Sequence of chain 1.D:
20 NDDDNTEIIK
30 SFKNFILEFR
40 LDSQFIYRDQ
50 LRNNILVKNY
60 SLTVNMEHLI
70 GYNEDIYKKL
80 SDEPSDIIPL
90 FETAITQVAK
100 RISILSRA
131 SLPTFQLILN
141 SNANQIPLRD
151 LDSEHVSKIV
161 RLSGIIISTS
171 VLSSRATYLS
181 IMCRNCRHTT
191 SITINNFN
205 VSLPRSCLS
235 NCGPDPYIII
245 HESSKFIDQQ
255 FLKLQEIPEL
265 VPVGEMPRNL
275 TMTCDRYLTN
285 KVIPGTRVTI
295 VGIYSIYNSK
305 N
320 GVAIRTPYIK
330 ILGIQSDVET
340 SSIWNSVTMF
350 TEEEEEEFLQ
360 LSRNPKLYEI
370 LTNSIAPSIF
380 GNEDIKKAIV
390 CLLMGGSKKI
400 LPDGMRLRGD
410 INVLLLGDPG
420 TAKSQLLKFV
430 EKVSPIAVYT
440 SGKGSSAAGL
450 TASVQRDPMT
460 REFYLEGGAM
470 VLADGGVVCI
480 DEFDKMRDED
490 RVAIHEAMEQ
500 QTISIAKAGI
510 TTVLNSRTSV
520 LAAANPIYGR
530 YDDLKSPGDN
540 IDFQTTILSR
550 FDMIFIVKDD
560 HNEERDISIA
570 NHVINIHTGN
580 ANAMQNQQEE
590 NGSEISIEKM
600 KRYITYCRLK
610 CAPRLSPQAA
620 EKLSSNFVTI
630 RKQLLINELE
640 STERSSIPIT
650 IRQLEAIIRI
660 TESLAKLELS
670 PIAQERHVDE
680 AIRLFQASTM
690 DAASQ

Sequence of chain 1.A:
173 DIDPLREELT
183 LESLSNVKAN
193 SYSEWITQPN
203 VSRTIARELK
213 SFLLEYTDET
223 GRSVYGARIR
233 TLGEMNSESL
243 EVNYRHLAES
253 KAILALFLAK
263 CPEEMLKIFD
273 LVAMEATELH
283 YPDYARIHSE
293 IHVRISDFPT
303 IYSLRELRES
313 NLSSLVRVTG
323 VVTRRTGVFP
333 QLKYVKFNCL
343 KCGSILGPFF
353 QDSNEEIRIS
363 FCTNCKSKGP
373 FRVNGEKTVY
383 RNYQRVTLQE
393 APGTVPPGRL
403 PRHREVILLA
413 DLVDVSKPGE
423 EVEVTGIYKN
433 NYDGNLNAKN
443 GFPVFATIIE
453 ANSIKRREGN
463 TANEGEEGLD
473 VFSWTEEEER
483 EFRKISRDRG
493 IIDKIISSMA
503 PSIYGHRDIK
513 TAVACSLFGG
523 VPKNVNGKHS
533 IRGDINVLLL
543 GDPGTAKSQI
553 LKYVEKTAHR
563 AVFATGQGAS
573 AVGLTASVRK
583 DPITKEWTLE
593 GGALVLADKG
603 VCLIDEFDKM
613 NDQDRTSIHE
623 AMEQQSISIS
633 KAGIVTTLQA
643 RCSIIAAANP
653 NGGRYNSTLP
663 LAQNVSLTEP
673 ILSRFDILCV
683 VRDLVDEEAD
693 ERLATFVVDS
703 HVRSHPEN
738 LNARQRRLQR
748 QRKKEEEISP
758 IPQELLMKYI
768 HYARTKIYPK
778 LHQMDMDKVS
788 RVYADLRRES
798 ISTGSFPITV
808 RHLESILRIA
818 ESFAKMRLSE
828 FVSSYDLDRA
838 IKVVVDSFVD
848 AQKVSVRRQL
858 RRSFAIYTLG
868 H

The protein below binds the small molecule below.
Small molecule (SMILES): Nc1ncnc2c1ncn2[C@@H]1O[C@H](CO[P](=O)(O)O[P](=O)(O)NP(=O)(O)O)[C@@H](O)[C@H]1O

Binding-site contacts:
Ligand atom O2G contacts residue ARG676 of chain 1.A at 2.7 Å (salt-bridge).
Ligand atom O2B contacts residue ALA421 of chain 1.D at 3.0 Å (h-bond).
Ligand atom PG contacts residue LYS422 of chain 1.D at 3.5 Å.
Ligand atom PB contacts residue ARG808 of chain 1.A at 3.5 Å.
Ligand atom PG contacts residue ARG808 of chain 1.A at 3.4 Å.
Ligand atom O2A contacts residue MG1 of chain 1.Z at 3.2 Å.
Ligand atom O2' contacts residue HIS531 of chain 1.A at 3.3 Å.
Ligand atom O2B contacts residue LYS422 of chain 1.D at 2.7 Å (salt-bridge).
Ligand atom N3B contacts residue ARG808 of chain 1.A at 2.9 Å (salt-bridge).
Ligand atom O3G contacts residue GLY419 of chain 1.D at 3.5 Å (h-bond).
Ligand atom O1A contacts residue GLN424 of chain 1.D at 3.2 Å.
Ligand atom N3B contacts residue LYS422 of chain 1.D at 3.1 Å (salt-bridge).
Ligand atom N1 contacts residue PHE379 of chain 1.D at 3.0 Å (h-bond).
Ligand atom O3' contacts residue GLU811 of chain 1.A at 2.8 Å (salt-bridge).
Ligand atom PA contacts residue ARG808 of chain 1.A at 3.5 Å.
Ligand atom O2G contacts residue MG1 of chain 1.Z at 2.1 Å.
Ligand atom O3A contacts residue GLY419 of chain 1.D at 3.3 Å.
Ligand atom O2A contacts residue GLN626 of chain 1.A at 2.8 Å (h-bond).
Ligand atom O3G contacts residue ARG676 of chain 1.A at 2.7 Å (salt-bridge).
Ligand atom O1B contacts residue SER423 of chain 1.D at 2.9 Å (h-bond).
Ligand atom O3G contacts residue ARG808 of chain 1.A at 2.7 Å (salt-bridge).
Ligand atom C2' contacts residue GLN424 of chain 1.D at 3.5 Å.
Ligand atom N6 contacts residue PHE379 of chain 1.D at 3.0 Å (h-bond).
Ligand atom O3' contacts residue GLN424 of chain 1.D at 3.3 Å (h-bond).
Ligand atom N3B contacts residue GLY419 of chain 1.D at 2.8 Å (h-bond).
Ligand atom PG contacts residue MG1 of chain 1.Z at 3.2 Å.
Ligand atom O5' contacts residue ARG808 of chain 1.A at 3.1 Å (salt-bridge).
Ligand atom O1A contacts residue ALA421 of chain 1.D at 3.3 Å.
Ligand atom O3A contacts residue ARG808 of chain 1.A at 2.8 Å (salt-bridge).
Ligand atom O1B contacts residue MG1 of chain 1.Z at 2.0 Å.
Ligand atom O2' contacts residue GLN424 of chain 1.D at 3.0 Å (h-bond).
Ligand atom C2 contacts residue SER377 of chain 1.D at 3.5 Å.
Ligand atom C3' contacts residue GLN424 of chain 1.D at 3.4 Å.
Ligand atom O3A contacts residue THR420 of chain 1.D at 3.5 Å (h-bond).
Ligand atom O2B contacts residue THR420 of chain 1.D at 2.8 Å (h-bond).
Ligand atom PB contacts residue MG1 of chain 1.Z at 3.2 Å.
Ligand atom PB contacts residue LYS422 of chain 1.D at 3.4 Å.
Ligand atom O1G contacts residue LYS422 of chain 1.D at 2.7 Å (salt-bridge).
Ligand atom O1G contacts residue ASN524 of chain 1.D at 2.8 Å (h-bond).
Ligand atom O3G contacts residue PRO418 of chain 1.D at 3.4 Å.